A protein and the small-molecule ligand that binds it are described below.
Small molecule (SMILES): CC(=O)N[C@@H]1[C@@H](O)[C@H](O)[C@@H](CO)O[C@H]1O

Sequence of chain 1.C:
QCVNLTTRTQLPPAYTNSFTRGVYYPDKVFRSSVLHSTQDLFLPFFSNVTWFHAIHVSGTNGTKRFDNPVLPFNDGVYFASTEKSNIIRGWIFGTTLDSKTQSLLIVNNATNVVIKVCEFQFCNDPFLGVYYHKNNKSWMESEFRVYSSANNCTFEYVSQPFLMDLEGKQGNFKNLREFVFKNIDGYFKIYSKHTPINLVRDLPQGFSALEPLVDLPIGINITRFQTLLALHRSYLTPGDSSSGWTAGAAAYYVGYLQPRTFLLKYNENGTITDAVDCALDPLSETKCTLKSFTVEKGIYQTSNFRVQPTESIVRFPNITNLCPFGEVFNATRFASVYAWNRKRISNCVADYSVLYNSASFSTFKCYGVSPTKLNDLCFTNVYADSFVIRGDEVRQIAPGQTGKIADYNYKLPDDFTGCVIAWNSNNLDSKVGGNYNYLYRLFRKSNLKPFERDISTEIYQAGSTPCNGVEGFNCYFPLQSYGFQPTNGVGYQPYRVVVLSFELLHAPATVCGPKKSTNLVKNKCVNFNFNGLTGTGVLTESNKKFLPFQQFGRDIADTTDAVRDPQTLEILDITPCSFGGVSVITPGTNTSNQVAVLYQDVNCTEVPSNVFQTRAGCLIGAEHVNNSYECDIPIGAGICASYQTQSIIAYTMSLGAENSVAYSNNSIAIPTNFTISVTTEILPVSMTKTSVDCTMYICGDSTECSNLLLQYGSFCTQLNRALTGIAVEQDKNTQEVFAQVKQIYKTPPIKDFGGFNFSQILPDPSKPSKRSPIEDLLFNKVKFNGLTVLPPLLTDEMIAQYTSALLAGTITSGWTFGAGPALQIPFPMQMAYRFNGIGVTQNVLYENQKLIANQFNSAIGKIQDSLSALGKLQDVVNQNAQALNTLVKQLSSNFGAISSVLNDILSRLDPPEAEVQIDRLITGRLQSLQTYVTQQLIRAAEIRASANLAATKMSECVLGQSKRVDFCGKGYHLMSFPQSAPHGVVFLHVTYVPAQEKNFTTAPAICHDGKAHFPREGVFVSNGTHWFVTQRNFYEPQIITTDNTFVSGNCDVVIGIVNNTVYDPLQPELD

Binding-site contacts:
Ligand atom C5 contacts residue ASN616 of chain 1.C at 3.7 Å.
Ligand atom C1 contacts residue ASN616 of chain 1.C at 1.4 Å.
Ligand atom C3 contacts residue ASN616 of chain 1.C at 3.8 Å.
Ligand atom C7 contacts residue ASN616 of chain 1.C at 3.9 Å.
Ligand atom C8 contacts residue GLN644 of chain 1.C at 4.0 Å.
Ligand atom N2 contacts residue GLN644 of chain 1.C at 4.4 Å.
Ligand atom C2 contacts residue ASN616 of chain 1.C at 2.5 Å.
Ligand atom C1 contacts residue THR618 of chain 1.C at 4.1 Å.
Ligand atom C8 contacts residue ASN616 of chain 1.C at 4.2 Å.
Ligand atom O5 contacts residue THR618 of chain 1.C at 4.4 Å.
Ligand atom N2 contacts residue ASN616 of chain 1.C at 2.9 Å (h-bond).
Ligand atom C4 contacts residue ASN616 of chain 1.C at 4.2 Å.
Ligand atom O5 contacts residue ASN616 of chain 1.C at 2.4 Å (h-bond).